This small molecule binds to this protein.
Small molecule (SMILES): C1CNCCNCCNCCN1

Sequence of chain 1.A:
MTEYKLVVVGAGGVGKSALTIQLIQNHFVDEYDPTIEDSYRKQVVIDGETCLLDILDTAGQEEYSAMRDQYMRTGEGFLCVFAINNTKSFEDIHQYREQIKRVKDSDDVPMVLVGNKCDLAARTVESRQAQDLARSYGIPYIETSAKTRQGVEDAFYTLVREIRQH

Binding-site contacts:
Ligand atom C7 contacts residue GLN61 of chain 1.A at 3.3 Å.
Ligand atom C8 contacts residue GNP1 of chain 1.B at 4.5 Å.
Ligand atom C5 contacts residue ZN1 of chain 1.F at 3.1 Å.
Ligand atom C6 contacts residue ZN1 of chain 1.F at 3.1 Å.
Ligand atom C2 contacts residue GNP1 of chain 1.B at 3.3 Å.
Ligand atom C6 contacts residue GLN61 of chain 1.A at 3.9 Å.
Ligand atom C4 contacts residue ZN1 of chain 1.F at 3.0 Å.
Ligand atom C3 contacts residue THR35 of chain 1.A at 3.6 Å.
Ligand atom C2 contacts residue MG1 of chain 1.C at 3.4 Å.
Ligand atom C1 contacts residue ZN1 of chain 1.F at 2.8 Å.
Ligand atom N1 contacts residue TYR64 of chain 1.A at 4.4 Å.
Ligand atom N1 contacts residue GNP1 of chain 1.B at 3.3 Å (h-bond).
Ligand atom C8 contacts residue TYR64 of chain 1.A at 3.1 Å (hydrophobic).
Ligand atom N4 contacts residue ZN1 of chain 1.F at 2.1 Å.
Ligand atom C7 contacts residue ZN1 of chain 1.F at 3.2 Å.
Ligand atom N2 contacts residue GNP1 of chain 1.B at 3.8 Å.
Ligand atom C6 contacts residue GNP1 of chain 1.B at 4.4 Å.
Ligand atom N4 contacts residue GNP1 of chain 1.B at 3.5 Å (h-bond).
Ligand atom C1 contacts residue ALA59 of chain 1.A at 4.3 Å (hydrophobic).
Ligand atom C1 contacts residue THR35 of chain 1.A at 4.2 Å.
Ligand atom C1 contacts residue GLN61 of chain 1.A at 4.4 Å.
Ligand atom N2 contacts residue THR35 of chain 1.A at 3.8 Å.
Ligand atom C7 contacts residue TYR64 of chain 1.A at 3.7 Å (hydrophobic).
Ligand atom N2 contacts residue ZN1 of chain 1.F at 2.2 Å.
Ligand atom C2 contacts residue THR35 of chain 1.A at 3.5 Å.
Ligand atom C4 contacts residue GNP1 of chain 1.B at 4.4 Å.
Ligand atom C8 contacts residue ZN1 of chain 1.F at 3.2 Å.
Ligand atom C3 contacts residue ZN1 of chain 1.F at 2.9 Å.
Ligand atom C8 contacts residue GLN61 of chain 1.A at 3.5 Å.
Ligand atom C7 contacts residue GNP1 of chain 1.B at 4.5 Å.
Ligand atom N1 contacts residue ZN1 of chain 1.F at 2.2 Å.
Ligand atom N3 contacts residue GNP1 of chain 1.B at 3.4 Å (h-bond).
Ligand atom N1 contacts residue GLN61 of chain 1.A at 3.3 Å (h-bond).
Ligand atom C1 contacts residue MG1 of chain 1.C at 4.2 Å.
Ligand atom C1 contacts residue GNP1 of chain 1.B at 3.6 Å.
Ligand atom C3 contacts residue GNP1 of chain 1.B at 4.2 Å.
Ligand atom N3 contacts residue ZN1 of chain 1.F at 2.0 Å.
Ligand atom N4 contacts residue GLN61 of chain 1.A at 3.3 Å (h-bond).
Ligand atom C2 contacts residue ZN1 of chain 1.F at 2.4 Å.
Ligand atom N1 contacts residue ALA59 of chain 1.A at 4.2 Å.